A small-molecule ligand and the protein it binds are described below.
Small molecule (SMILES): CC(=O)N[C@H]1[C@H](O[C@H]2[C@H](O)[C@@H](NC(C)=O)CO[C@@H]2CO)O[C@H](CO)[C@@H](O)[C@@H]1O

Binding-site contacts:
Ligand atom C8 contacts residue THR267 of chain 1.C at 3.5 Å.
Ligand atom C6 contacts residue THR383 of chain 1.C at 4.2 Å.
Ligand atom N2 contacts residue ASN301 of chain 1.C at 2.9 Å (h-bond).
Ligand atom O3 contacts residue HIS299 of chain 1.C at 4.4 Å.
Ligand atom C5 contacts residue ASN301 of chain 1.C at 3.6 Å.
Ligand atom O7 contacts residue ASN301 of chain 1.C at 2.6 Å (h-bond).
Ligand atom C7 contacts residue ASN265 of chain 1.C at 4.2 Å.
Ligand atom O7 contacts residue ARG412 of chain 1.C at 3.7 Å.
Ligand atom C2 contacts residue HIS299 of chain 1.C at 3.7 Å.
Ligand atom C8 contacts residue ASN301 of chain 1.C at 4.2 Å.
Ligand atom N2 contacts residue HIS299 of chain 1.C at 3.2 Å (h-bond).
Ligand atom C1 contacts residue ASN301 of chain 1.C at 1.4 Å.
Ligand atom O7 contacts residue ASN265 of chain 1.C at 3.6 Å.
Ligand atom C1 contacts residue HIS299 of chain 1.C at 3.8 Å.
Ligand atom C3 contacts residue HIS299 of chain 1.C at 3.6 Å.
Ligand atom C8 contacts residue ARG412 of chain 1.C at 3.4 Å.
Ligand atom C7 contacts residue HIS299 of chain 1.C at 4.1 Å.
Ligand atom O5 contacts residue THR383 of chain 1.C at 3.8 Å.
Ligand atom O5 contacts residue ASN301 of chain 1.C at 2.4 Å (h-bond).
Ligand atom C1 contacts residue THR383 of chain 1.C at 4.2 Å.
Ligand atom C7 contacts residue ARG412 of chain 1.C at 4.0 Å.
Ligand atom C4 contacts residue ASN301 of chain 1.C at 4.2 Å.
Ligand atom C8 contacts residue HIS299 of chain 1.C at 4.3 Å.
Ligand atom C8 contacts residue ASN265 of chain 1.C at 4.0 Å.
Ligand atom C3 contacts residue ASN301 of chain 1.C at 3.8 Å.
Ligand atom C2 contacts residue ASN301 of chain 1.C at 2.4 Å.
Ligand atom C5 contacts residue THR383 of chain 1.C at 4.0 Å.
Ligand atom C7 contacts residue ASN301 of chain 1.C at 3.0 Å.

Sequence of chain 1.C:
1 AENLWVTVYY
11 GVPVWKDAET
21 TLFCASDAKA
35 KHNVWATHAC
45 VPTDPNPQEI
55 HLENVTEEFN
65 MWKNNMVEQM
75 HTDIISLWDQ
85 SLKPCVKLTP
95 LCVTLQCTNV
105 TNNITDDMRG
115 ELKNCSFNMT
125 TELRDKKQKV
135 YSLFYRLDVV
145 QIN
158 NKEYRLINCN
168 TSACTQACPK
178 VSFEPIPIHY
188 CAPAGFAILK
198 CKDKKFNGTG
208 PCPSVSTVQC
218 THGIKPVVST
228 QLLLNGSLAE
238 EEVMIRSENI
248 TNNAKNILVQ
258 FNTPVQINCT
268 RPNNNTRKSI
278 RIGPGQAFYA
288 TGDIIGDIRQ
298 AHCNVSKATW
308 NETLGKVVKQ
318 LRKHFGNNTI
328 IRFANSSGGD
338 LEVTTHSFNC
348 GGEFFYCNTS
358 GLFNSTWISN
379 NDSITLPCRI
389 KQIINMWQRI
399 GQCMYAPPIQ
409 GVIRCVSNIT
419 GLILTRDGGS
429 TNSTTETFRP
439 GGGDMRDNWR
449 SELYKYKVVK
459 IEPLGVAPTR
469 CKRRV